Sequence of chain 2.E:
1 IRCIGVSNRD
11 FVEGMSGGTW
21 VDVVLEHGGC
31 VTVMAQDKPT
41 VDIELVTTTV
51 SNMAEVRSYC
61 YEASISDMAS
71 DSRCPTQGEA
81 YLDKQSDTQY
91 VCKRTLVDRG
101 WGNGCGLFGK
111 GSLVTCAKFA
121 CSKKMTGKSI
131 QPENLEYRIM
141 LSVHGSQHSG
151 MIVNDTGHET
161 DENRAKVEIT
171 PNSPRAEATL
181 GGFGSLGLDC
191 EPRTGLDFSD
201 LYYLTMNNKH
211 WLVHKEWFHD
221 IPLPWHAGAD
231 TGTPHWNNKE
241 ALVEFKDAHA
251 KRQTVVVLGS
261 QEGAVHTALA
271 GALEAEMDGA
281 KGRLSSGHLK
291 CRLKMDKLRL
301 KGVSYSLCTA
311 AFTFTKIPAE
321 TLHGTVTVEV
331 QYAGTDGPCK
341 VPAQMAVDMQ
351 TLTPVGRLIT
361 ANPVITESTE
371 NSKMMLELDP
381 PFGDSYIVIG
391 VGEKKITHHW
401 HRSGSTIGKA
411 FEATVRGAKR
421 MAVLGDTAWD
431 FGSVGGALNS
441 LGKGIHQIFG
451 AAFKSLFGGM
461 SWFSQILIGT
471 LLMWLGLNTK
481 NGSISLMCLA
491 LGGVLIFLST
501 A

The small molecule below binds the protein below.
Small molecule (SMILES): CC(=O)N[C@H]1[C@H](O[C@H]2[C@H](O)[C@@H](NC(C)=O)CO[C@@H]2CO)O[C@H](CO)[C@@H](O)[C@@H]1O

Binding-site contacts:
Ligand atom N2 contacts residue ASN154 of chain 2.E at 1.4 Å (h-bond).
Ligand atom O5 contacts residue THR156 of chain 2.E at 3.2 Å (h-bond).
Ligand atom C5 contacts residue THR156 of chain 2.E at 3.8 Å.
Ligand atom C8 contacts residue VAL153 of chain 2.E at 4.3 Å (hydrophobic).
Ligand atom O5 contacts residue ASN154 of chain 2.E at 4.2 Å.
Ligand atom C8 contacts residue GLY150 of chain 2.E at 3.5 Å.
Ligand atom O7 contacts residue GLY150 of chain 2.E at 3.7 Å.
Ligand atom C1 contacts residue THR156 of chain 2.E at 3.4 Å.
Ligand atom C7 contacts residue GLY150 of chain 2.E at 3.9 Å.
Ligand atom C8 contacts residue ASN154 of chain 2.E at 2.4 Å.
Ligand atom O3 contacts residue ASN154 of chain 2.E at 4.1 Å.
Ligand atom C7 contacts residue MET151 of chain 2.E at 4.3 Å (hydrophobic).
Ligand atom C3 contacts residue ASN154 of chain 2.E at 3.6 Å.
Ligand atom C2 contacts residue ASN154 of chain 2.E at 2.6 Å.
Ligand atom O6 contacts residue THR156 of chain 2.E at 3.5 Å (h-bond).
Ligand atom C6 contacts residue THR156 of chain 2.E at 4.4 Å.
Ligand atom O7 contacts residue ASN154 of chain 2.E at 3.2 Å (h-bond).
Ligand atom C1 contacts residue ASN154 of chain 2.E at 2.9 Å.
Ligand atom C7 contacts residue ASN154 of chain 2.E at 2.0 Å.
Ligand atom O7 contacts residue MET151 of chain 2.E at 3.6 Å.